Sequence of chain 1.B:
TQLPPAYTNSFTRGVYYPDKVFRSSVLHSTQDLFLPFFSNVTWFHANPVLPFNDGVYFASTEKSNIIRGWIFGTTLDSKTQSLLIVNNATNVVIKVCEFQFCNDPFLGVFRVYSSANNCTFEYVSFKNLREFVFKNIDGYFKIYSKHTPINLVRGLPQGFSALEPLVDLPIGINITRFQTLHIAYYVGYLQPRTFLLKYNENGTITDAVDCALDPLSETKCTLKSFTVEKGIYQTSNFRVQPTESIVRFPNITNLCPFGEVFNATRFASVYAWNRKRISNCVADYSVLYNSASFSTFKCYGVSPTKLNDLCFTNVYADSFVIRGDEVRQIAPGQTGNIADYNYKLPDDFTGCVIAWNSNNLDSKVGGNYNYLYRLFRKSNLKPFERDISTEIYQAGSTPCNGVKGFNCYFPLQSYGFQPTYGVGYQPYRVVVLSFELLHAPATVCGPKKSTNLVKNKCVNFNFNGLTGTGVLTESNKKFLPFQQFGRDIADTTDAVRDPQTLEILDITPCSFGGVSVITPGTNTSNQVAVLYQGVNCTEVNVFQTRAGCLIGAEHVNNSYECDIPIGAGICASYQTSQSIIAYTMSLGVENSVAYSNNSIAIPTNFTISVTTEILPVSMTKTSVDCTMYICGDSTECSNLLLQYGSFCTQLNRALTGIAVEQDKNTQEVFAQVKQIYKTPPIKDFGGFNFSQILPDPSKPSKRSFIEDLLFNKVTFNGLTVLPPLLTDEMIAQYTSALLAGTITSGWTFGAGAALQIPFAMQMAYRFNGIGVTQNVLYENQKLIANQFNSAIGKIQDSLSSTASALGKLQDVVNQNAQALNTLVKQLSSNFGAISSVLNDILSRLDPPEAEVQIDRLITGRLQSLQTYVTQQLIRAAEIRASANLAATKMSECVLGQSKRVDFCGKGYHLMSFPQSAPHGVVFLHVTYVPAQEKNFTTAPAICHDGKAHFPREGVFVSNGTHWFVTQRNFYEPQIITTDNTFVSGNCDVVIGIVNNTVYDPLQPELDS

Binding-site contacts:
Ligand atom O5 contacts residue ASN328 of chain 1.B at 2.4 Å (h-bond).
Ligand atom C4 contacts residue ASN328 of chain 1.B at 4.2 Å.
Ligand atom C6 contacts residue GLN577 of chain 1.B at 3.2 Å.
Ligand atom C1 contacts residue ASN328 of chain 1.B at 1.4 Å.
Ligand atom C7 contacts residue ASN328 of chain 1.B at 3.6 Å.
Ligand atom C2 contacts residue ASN328 of chain 1.B at 2.4 Å.
Ligand atom O7 contacts residue ASN328 of chain 1.B at 3.9 Å.
Ligand atom C5 contacts residue GLN577 of chain 1.B at 4.3 Å.
Ligand atom N2 contacts residue ASN328 of chain 1.B at 2.9 Å (h-bond).
Ligand atom C3 contacts residue ASN328 of chain 1.B at 3.8 Å.
Ligand atom O6 contacts residue GLN577 of chain 1.B at 4.0 Å.
Ligand atom C5 contacts residue ASN328 of chain 1.B at 3.7 Å.
Ligand atom O6 contacts residue THR578 of chain 1.B at 4.2 Å.

This small molecule binds to this protein.
Small molecule (SMILES): CC(=O)N[C@@H]1[C@@H](O)[C@H](O)[C@@H](CO)O[C@H]1O